Sequence of chain 1.OA:
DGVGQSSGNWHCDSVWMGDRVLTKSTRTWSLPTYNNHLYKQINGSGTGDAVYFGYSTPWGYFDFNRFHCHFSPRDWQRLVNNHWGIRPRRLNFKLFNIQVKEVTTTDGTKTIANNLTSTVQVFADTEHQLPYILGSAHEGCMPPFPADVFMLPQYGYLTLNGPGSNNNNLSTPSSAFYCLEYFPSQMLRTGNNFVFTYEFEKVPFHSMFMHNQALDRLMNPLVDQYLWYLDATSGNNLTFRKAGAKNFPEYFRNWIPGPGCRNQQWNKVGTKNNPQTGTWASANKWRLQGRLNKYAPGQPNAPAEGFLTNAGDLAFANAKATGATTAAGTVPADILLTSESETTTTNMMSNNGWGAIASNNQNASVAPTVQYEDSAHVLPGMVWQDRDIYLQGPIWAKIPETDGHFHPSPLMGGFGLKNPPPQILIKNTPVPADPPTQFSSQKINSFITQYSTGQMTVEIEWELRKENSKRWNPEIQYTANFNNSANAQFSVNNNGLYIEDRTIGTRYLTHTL

Sequence of chain 1.PA:
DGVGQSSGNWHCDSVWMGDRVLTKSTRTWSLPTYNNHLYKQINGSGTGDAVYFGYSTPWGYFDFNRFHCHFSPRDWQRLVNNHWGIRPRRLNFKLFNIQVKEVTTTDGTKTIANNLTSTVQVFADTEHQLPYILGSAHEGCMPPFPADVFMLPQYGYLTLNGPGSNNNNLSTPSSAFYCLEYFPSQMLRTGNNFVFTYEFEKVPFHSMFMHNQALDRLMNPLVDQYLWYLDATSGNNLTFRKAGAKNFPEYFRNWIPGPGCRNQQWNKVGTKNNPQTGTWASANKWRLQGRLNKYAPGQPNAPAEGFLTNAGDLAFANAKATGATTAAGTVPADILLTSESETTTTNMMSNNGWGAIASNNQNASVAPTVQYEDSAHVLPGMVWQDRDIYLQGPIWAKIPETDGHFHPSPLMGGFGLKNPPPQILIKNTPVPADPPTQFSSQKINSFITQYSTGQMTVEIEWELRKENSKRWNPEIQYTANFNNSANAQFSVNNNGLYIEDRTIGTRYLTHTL

Binding-site contacts:
Ligand atom C2' contacts residue PRO408 of chain 1.OA at 4.3 Å (hydrophobic).
Ligand atom C6 contacts residue PRO408 of chain 1.OA at 3.8 Å (hydrophobic).
Ligand atom C6 contacts residue GLY416 of chain 1.OA at 4.2 Å.
Ligand atom N6 contacts residue PHE415 of chain 1.OA at 4.4 Å.
Ligand atom C1' contacts residue PRO408 of chain 1.OA at 3.9 Å (hydrophobic).
Ligand atom N1 contacts residue GLY416 of chain 1.OA at 3.1 Å (h-bond).
Ligand atom C5 contacts residue SER409 of chain 1.OA at 3.7 Å.
Ligand atom N7 contacts residue HIS407 of chain 1.OA at 3.8 Å.
Ligand atom N6 contacts residue SER409 of chain 1.OA at 3.3 Å (h-bond).
Ligand atom C8 contacts residue SER409 of chain 1.OA at 4.2 Å.
Ligand atom N9 contacts residue HIS407 of chain 1.OA at 4.4 Å.
Ligand atom C8 contacts residue HIS407 of chain 1.OA at 3.4 Å.
Ligand atom C5 contacts residue PRO408 of chain 1.OA at 4.2 Å (hydrophobic).
Ligand atom C2 contacts residue GLY416 of chain 1.OA at 3.6 Å.
Ligand atom C2 contacts residue ILE399 of chain 1.OA at 4.3 Å (hydrophobic).
Ligand atom N7 contacts residue SER409 of chain 1.OA at 3.2 Å (h-bond).
Ligand atom N1 contacts residue PRO408 of chain 1.OA at 3.8 Å.
Ligand atom N6 contacts residue GLY416 of chain 1.OA at 3.7 Å.
Ligand atom C2' contacts residue HIS407 of chain 1.OA at 4.0 Å.
Ligand atom N9 contacts residue PRO408 of chain 1.OA at 3.8 Å.
Ligand atom N7 contacts residue PRO204 of chain 1.OA at 4.1 Å.
Ligand atom C8 contacts residue PRO408 of chain 1.OA at 4.4 Å (hydrophobic).
Ligand atom O2P contacts residue ASP403 of chain 1.PA at 3.9 Å.
Ligand atom O2P contacts residue GLY404 of chain 1.PA at 4.3 Å.
Ligand atom O1P contacts residue HIS405 of chain 1.PA at 3.9 Å.
Ligand atom C2 contacts residue PRO408 of chain 1.OA at 4.0 Å (hydrophobic).
Ligand atom N6 contacts residue GLY414 of chain 1.OA at 4.4 Å.
Ligand atom C4 contacts residue PRO408 of chain 1.OA at 3.9 Å (hydrophobic).
Ligand atom O2P contacts residue HIS407 of chain 1.OA at 4.1 Å.
Ligand atom C5 contacts residue PRO204 of chain 1.OA at 4.1 Å (hydrophobic).
Ligand atom N6 contacts residue PRO204 of chain 1.OA at 4.4 Å.
Ligand atom C6 contacts residue PRO204 of chain 1.OA at 4.3 Å (hydrophobic).
Ligand atom N3 contacts residue PRO408 of chain 1.OA at 3.6 Å.
Ligand atom N6 contacts residue PRO408 of chain 1.OA at 4.0 Å.
Ligand atom C6 contacts residue SER409 of chain 1.OA at 3.8 Å.

A protein and the small-molecule ligand that binds it are described below.
Small molecule (SMILES): Nc1ncnc2c1ncn2[C@H]1C[C@H](O)[C@@H](COP(=O)(O)O)O1